The protein below binds the small molecule below.
Small molecule (SMILES): O=C([O-])C(=O)[O-]

Sequence of chain 1.D:
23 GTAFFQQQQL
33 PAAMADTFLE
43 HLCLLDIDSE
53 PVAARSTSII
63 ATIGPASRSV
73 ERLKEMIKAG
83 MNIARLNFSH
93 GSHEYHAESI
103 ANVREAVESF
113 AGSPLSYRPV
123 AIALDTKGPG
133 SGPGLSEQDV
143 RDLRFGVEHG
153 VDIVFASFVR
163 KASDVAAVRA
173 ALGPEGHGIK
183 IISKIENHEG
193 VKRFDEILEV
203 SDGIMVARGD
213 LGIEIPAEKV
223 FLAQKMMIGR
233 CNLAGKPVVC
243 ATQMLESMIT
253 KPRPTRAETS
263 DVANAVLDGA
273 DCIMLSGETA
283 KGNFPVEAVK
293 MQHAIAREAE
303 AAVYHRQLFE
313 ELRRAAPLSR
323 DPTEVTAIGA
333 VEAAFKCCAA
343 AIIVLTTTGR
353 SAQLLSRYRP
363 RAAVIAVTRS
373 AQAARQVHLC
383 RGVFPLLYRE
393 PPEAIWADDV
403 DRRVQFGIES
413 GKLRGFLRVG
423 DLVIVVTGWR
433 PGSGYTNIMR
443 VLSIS

Binding-site contacts:
Ligand atom O3 contacts residue ALA209 of chain 1.D at 4.2 Å.
Ligand atom O3 contacts residue MG1 of chain 1.X at 4.1 Å.
Ligand atom C1 contacts residue ALA209 of chain 1.D at 3.8 Å (hydrophobic).
Ligand atom O2 contacts residue GLY211 of chain 1.D at 3.6 Å.
Ligand atom O3 contacts residue MET276 of chain 1.D at 4.2 Å.
Ligand atom C2 contacts residue THR244 of chain 1.D at 3.6 Å.
Ligand atom O1 contacts residue GLU188 of chain 1.D at 3.1 Å (salt-bridge).
Ligand atom C2 contacts residue ALA209 of chain 1.D at 3.6 Å (hydrophobic).
Ligand atom O2 contacts residue MG1 of chain 1.X at 2.2 Å.
Ligand atom O3 contacts residue ARG87 of chain 1.D at 3.9 Å.
Ligand atom C1 contacts residue MG1 of chain 1.X at 2.9 Å.
Ligand atom O1 contacts residue ASP212 of chain 1.D at 4.0 Å.
Ligand atom C2 contacts residue GLY211 of chain 1.D at 3.7 Å.
Ligand atom C2 contacts residue ASP212 of chain 1.D at 3.8 Å.
Ligand atom O3 contacts residue LYS186 of chain 1.D at 3.7 Å.
Ligand atom C1 contacts residue LYS186 of chain 1.D at 3.6 Å.
Ligand atom O3 contacts residue MET207 of chain 1.D at 4.2 Å.
Ligand atom O4 contacts residue THR244 of chain 1.D at 2.6 Å (h-bond).
Ligand atom O4 contacts residue ALA209 of chain 1.D at 3.3 Å.
Ligand atom O4 contacts residue MG1 of chain 1.X at 4.1 Å.
Ligand atom O1 contacts residue MG1 of chain 1.X at 2.0 Å.
Ligand atom O4 contacts residue ASP212 of chain 1.D at 4.0 Å.
Ligand atom O1 contacts residue LYS186 of chain 1.D at 2.9 Å (salt-bridge).
Ligand atom O4 contacts residue ARG210 of chain 1.D at 3.5 Å (salt-bridge).
Ligand atom O2 contacts residue ALA209 of chain 1.D at 3.9 Å.
Ligand atom O2 contacts residue ASP212 of chain 1.D at 2.8 Å (salt-bridge).
Ligand atom C2 contacts residue MG1 of chain 1.X at 3.0 Å.
Ligand atom C1 contacts residue THR244 of chain 1.D at 4.1 Å.
Ligand atom O1 contacts residue ALA209 of chain 1.D at 4.2 Å.
Ligand atom C1 contacts residue GLU188 of chain 1.D at 3.8 Å.
Ligand atom C2 contacts residue GLU188 of chain 1.D at 3.7 Å.
Ligand atom O2 contacts residue GLU188 of chain 1.D at 3.1 Å (salt-bridge).
Ligand atom O4 contacts residue GLY211 of chain 1.D at 2.9 Å (h-bond).
Ligand atom C2 contacts residue ARG210 of chain 1.D at 4.4 Å.
Ligand atom O3 contacts residue THR244 of chain 1.D at 3.6 Å (h-bond).